Binding-site contacts:
Ligand atom C6 contacts residue GLY95 of chain 1.E at 3.5 Å.
Ligand atom C8 contacts residue VAL32 of chain 1.E at 3.5 Å (hydrophobic).
Ligand atom O6 contacts residue LYS96 of chain 1.E at 4.3 Å.
Ligand atom C2 contacts residue THR36 of chain 1.E at 4.3 Å.
Ligand atom O5 contacts residue LYS96 of chain 1.E at 4.1 Å.
Ligand atom O6 contacts residue GLY94 of chain 1.E at 4.4 Å.
Ligand atom C1 contacts residue THR36 of chain 1.E at 4.0 Å.
Ligand atom O5 contacts residue ASN158 of chain 1.E at 2.3 Å (h-bond).
Ligand atom C7 contacts residue LEU38 of chain 1.E at 4.2 Å (hydrophobic).
Ligand atom C1 contacts residue GLY95 of chain 1.E at 4.0 Å.
Ligand atom N2 contacts residue ASN158 of chain 1.E at 2.8 Å (h-bond).
Ligand atom O3 contacts residue ARG33 of chain 1.E at 4.4 Å.
Ligand atom O6 contacts residue LEU63 of chain 1.E at 4.2 Å.
Ligand atom C3 contacts residue ASN158 of chain 1.E at 3.7 Å.
Ligand atom C8 contacts residue LEU38 of chain 1.E at 3.6 Å (hydrophobic).
Ligand atom C7 contacts residue ASN158 of chain 1.E at 3.4 Å.
Ligand atom C7 contacts residue VAL32 of chain 1.E at 4.5 Å (hydrophobic).
Ligand atom C8 contacts residue GLY37 of chain 1.E at 4.2 Å.
Ligand atom C1 contacts residue ASN158 of chain 1.E at 1.4 Å.
Ligand atom C8 contacts residue ASN158 of chain 1.E at 4.5 Å.
Ligand atom O7 contacts residue ASN158 of chain 1.E at 3.5 Å (h-bond).
Ligand atom O7 contacts residue LEU38 of chain 1.E at 4.2 Å.
Ligand atom C2 contacts residue ASN158 of chain 1.E at 2.4 Å.
Ligand atom C4 contacts residue ASN158 of chain 1.E at 4.2 Å.
Ligand atom O7 contacts residue ALA67 of chain 1.E at 4.5 Å.
Ligand atom C5 contacts residue ASN158 of chain 1.E at 3.6 Å.
Ligand atom O6 contacts residue GLY95 of chain 1.E at 2.5 Å (h-bond).
Ligand atom C5 contacts residue GLY95 of chain 1.E at 3.9 Å.
Ligand atom N2 contacts residue THR36 of chain 1.E at 3.8 Å.
Ligand atom O5 contacts residue GLY95 of chain 1.E at 3.0 Å (h-bond).

A protein and the small-molecule ligand that binds it are described below.
Small molecule (SMILES): CC(=O)N[C@@H]1[C@@H](O)[C@H](O)[C@@H](CO)O[C@H]1O

Sequence of chain 1.E:
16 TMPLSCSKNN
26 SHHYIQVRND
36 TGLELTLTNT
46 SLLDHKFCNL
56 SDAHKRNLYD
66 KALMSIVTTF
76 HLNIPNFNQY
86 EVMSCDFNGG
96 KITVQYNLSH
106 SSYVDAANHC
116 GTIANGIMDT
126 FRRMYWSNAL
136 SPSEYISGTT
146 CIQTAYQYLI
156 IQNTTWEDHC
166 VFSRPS